Sequence of chain 1.A:
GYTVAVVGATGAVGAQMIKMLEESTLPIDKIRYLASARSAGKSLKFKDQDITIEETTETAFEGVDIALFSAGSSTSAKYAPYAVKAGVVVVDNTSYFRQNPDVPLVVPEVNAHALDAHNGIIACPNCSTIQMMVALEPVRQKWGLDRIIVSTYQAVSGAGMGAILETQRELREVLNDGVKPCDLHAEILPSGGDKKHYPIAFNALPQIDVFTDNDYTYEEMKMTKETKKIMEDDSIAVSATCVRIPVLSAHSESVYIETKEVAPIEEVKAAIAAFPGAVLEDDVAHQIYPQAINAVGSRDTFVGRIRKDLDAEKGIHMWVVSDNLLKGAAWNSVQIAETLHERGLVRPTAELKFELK

This protein binds this small molecule.
Small molecule (SMILES): NC[C@@H](N)C(=O)O

Binding-site contacts:
Ligand atom OXT contacts residue ALA160 of chain 1.A at 3.8 Å.
Ligand atom N contacts residue ASN127 of chain 1.A at 2.8 Å (h-bond).
Ligand atom OXT contacts residue ARG245 of chain 1.A at 2.7 Å (salt-bridge).
Ligand atom CB contacts residue GLY159 of chain 1.A at 3.2 Å.
Ligand atom C contacts residue ARG245 of chain 1.A at 3.6 Å.
Ligand atom O contacts residue ARG245 of chain 1.A at 3.1 Å (salt-bridge).
Ligand atom O contacts residue GLU220 of chain 1.A at 3.9 Å.
Ligand atom CB contacts residue ASN127 of chain 1.A at 3.9 Å.
Ligand atom OXT contacts residue GLY159 of chain 1.A at 3.2 Å (h-bond).
Ligand atom O contacts residue CYS128 of chain 1.A at 3.9 Å.
Ligand atom C contacts residue GLU220 of chain 1.A at 4.0 Å.
Ligand atom N contacts residue GLN155 of chain 1.A at 4.1 Å.
Ligand atom CA contacts residue GLY159 of chain 1.A at 3.8 Å.
Ligand atom CA contacts residue ASN127 of chain 1.A at 3.7 Å.
Ligand atom C contacts residue ALA160 of chain 1.A at 4.3 Å (hydrophobic).
Ligand atom C contacts residue GLN155 of chain 1.A at 4.2 Å.
Ligand atom CB contacts residue CYS128 of chain 1.A at 4.0 Å (hydrophobic).
Ligand atom C contacts residue CYS128 of chain 1.A at 4.5 Å (hydrophobic).
Ligand atom N contacts residue GLU220 of chain 1.A at 2.6 Å (salt-bridge).
Ligand atom CA contacts residue GLU220 of chain 1.A at 3.5 Å.
Ligand atom NG contacts residue NAP1 of chain 1.D at 3.1 Å (h-bond).
Ligand atom O contacts residue HIS252 of chain 1.A at 3.8 Å.
Ligand atom O contacts residue GLN155 of chain 1.A at 3.4 Å (h-bond).
Ligand atom OXT contacts residue ILE209 of chain 1.A at 3.6 Å.
Ligand atom CA contacts residue CYS128 of chain 1.A at 4.1 Å (hydrophobic).
Ligand atom C contacts residue GLY159 of chain 1.A at 3.2 Å.
Ligand atom O contacts residue ILE209 of chain 1.A at 4.4 Å.
Ligand atom NG contacts residue GLY159 of chain 1.A at 3.4 Å (h-bond).
Ligand atom O contacts residue GLY159 of chain 1.A at 3.4 Å.
Ligand atom O contacts residue ALA160 of chain 1.A at 4.4 Å.
Ligand atom CB contacts residue NAP1 of chain 1.D at 3.9 Å.
Ligand atom C contacts residue ILE209 of chain 1.A at 4.0 Å (hydrophobic).
Ligand atom N contacts residue CYS128 of chain 1.A at 3.3 Å (h-bond).